Sequence of chain 1.C:
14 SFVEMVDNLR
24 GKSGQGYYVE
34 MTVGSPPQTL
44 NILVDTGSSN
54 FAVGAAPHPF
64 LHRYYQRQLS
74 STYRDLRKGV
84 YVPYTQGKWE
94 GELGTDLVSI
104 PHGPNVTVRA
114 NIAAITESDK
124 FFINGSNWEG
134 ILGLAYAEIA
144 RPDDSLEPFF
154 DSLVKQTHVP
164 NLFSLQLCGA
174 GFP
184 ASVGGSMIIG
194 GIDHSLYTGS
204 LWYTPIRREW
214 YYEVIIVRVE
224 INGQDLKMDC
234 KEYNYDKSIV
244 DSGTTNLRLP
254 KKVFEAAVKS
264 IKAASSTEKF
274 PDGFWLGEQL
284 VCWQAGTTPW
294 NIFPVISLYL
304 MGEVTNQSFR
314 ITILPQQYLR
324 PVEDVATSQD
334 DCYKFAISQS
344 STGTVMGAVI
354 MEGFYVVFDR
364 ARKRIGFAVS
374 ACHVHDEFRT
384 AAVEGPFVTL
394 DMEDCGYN

Binding-site contacts:
Ligand atom N51 contacts residue GLY50 of chain 1.C at 3.1 Å (h-bond).
Ligand atom C72 contacts residue VAL85 of chain 1.C at 3.5 Å (hydrophobic).
Ligand atom O76 contacts residue GLN89 of chain 1.C at 3.3 Å (h-bond).
Ligand atom C57 contacts residue TYR214 of chain 1.C at 3.7 Å (hydrophobic).
Ligand atom O45 contacts residue THR247 of chain 1.C at 2.9 Å (h-bond).
Ligand atom C23 contacts residue LEU46 of chain 1.C at 3.6 Å (hydrophobic).
Ligand atom C32 contacts residue THR248 of chain 1.C at 3.3 Å.
Ligand atom O45 contacts residue GLY246 of chain 1.C at 3.2 Å.
Ligand atom C9 contacts residue GLY246 of chain 1.C at 3.5 Å.
Ligand atom O45 contacts residue ASP48 of chain 1.C at 3.3 Å (salt-bridge).
Ligand atom C40 contacts residue GLN89 of chain 1.C at 3.4 Å.
Ligand atom N5 contacts residue THR247 of chain 1.C at 3.6 Å (h-bond).
Ligand atom O39 contacts residue THR248 of chain 1.C at 2.9 Å (h-bond).
Ligand atom O76 contacts residue THR88 of chain 1.C at 3.2 Å (h-bond).
Ligand atom C44 contacts residue ASP244 of chain 1.C at 3.5 Å.
Ligand atom O45 contacts residue ASP244 of chain 1.C at 2.7 Å (salt-bridge).
Ligand atom C60 contacts residue PRO86 of chain 1.C at 3.3 Å (hydrophobic).
Ligand atom C29 contacts residue GLY27 of chain 1.C at 3.7 Å.
Ligand atom C7 contacts residue TYR87 of chain 1.C at 3.7 Å (hydrophobic).
Ligand atom O46 contacts residue GLY50 of chain 1.C at 3.5 Å (h-bond).
Ligand atom C68 contacts residue ILE142 of chain 1.C at 3.6 Å (hydrophobic).
Ligand atom O39 contacts residue THR247 of chain 1.C at 3.2 Å.
Ligand atom O76 contacts residue TYR87 of chain 1.C at 3.5 Å.
Ligand atom C53 contacts residue GLY50 of chain 1.C at 3.5 Å.
Ligand atom C57 contacts residue GLY50 of chain 1.C at 3.4 Å.
Ligand atom C62 contacts residue THR88 of chain 1.C at 3.6 Å.
Ligand atom C64 contacts residue THR88 of chain 1.C at 3.3 Å.
Ligand atom O46 contacts residue TYR87 of chain 1.C at 3.6 Å.
Ligand atom C48 contacts residue ASP244 of chain 1.C at 3.3 Å.
Ligand atom C81 contacts residue GLN89 of chain 1.C at 3.6 Å.
Ligand atom C26 contacts residue GLN28 of chain 1.C at 3.5 Å.
Ligand atom O46 contacts residue ASP48 of chain 1.C at 2.6 Å (salt-bridge).
Ligand atom C12 contacts residue GLY246 of chain 1.C at 3.7 Å.
Ligand atom C40 contacts residue TYR87 of chain 1.C at 3.6 Å (hydrophobic).
Ligand atom N5 contacts residue GLY246 of chain 1.C at 3.2 Å (h-bond).
Ligand atom C35 contacts residue THR248 of chain 1.C at 3.6 Å.
Ligand atom C9 contacts residue ASP48 of chain 1.C at 3.7 Å.
Ligand atom C53 contacts residue ASP244 of chain 1.C at 3.6 Å.
Ligand atom C14 contacts residue LEU46 of chain 1.C at 3.6 Å (hydrophobic).
Ligand atom N51 contacts residue ASP244 of chain 1.C at 2.8 Å (salt-bridge).

A small-molecule ligand and the protein it binds are described below.
Small molecule (SMILES): CC(C)c1cccc(CNCC(O)(O)[C@@H]2C[C@H](C)CCCCCCCCC(=O)N(C)[C@@H](C)C(=O)N2)c1